Sequence of chain 9.C:
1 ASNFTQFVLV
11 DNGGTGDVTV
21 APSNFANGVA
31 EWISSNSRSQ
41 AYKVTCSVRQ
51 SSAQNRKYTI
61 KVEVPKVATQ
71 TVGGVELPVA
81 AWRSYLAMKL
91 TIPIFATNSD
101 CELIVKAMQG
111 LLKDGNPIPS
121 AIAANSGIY

This small molecule binds to this protein.
Small molecule (SMILES): Nc1ccn([C@@H]2O[C@H](CO[P](=O)(O)O[C@H]3[C@@H](O)[C@H](n4cnc5c(N)ncnc54)O[C@@H]3CO[P](=O)(O)O[C@H]3[C@@H](O)[C@H](n4cnc5c(=O)nc(N)[nH]c54)O[C@@H]3CO[P](=O)(O)O[C@H]3[C@@H](O)[C@H](n4cnc5c(N)ncnc54)O[C@@H]3CO[P](=O)(O)O[C@H]3[C@@H](O)[C@H](n4cnc5c(N)ncnc54)O[C@@H]3CO[P](=O)(O)O[C@H]3[C@@H](O)[C@H](n4ccc(=O)[nH]c4=O)O[C@@H]3CO[P](=O)(O)O[C@H]3[C@@H](O)[C@H](n4ccc(N)nc4=O)O[C@@H]3CO[P](=O)(O)O[C@H]3[C@@H](O)[C@H](n4ccc(=O)[nH]c4=O)O[C@@H]3CO[P](=O)(O)O[C@H]3[C@@H](O)[C@H](n4cnc5c(=O)nc(N)[nH]c54)O[C@@H]3CO)[C@@H](O)[C@H]2O)c(=O)n1

Binding-site contacts:
Ligand atom C5' contacts residue LYS57 of chain 55.C at 3.8 Å.
Ligand atom N7 contacts residue LYS61 of chain 9.C at 3.4 Å.
Ligand atom OP1 contacts residue LYS57 of chain 55.C at 2.9 Å.
Ligand atom P contacts residue LYS57 of chain 55.C at 3.1 Å.
Ligand atom OP1 contacts residue SER52 of chain 55.C at 3.1 Å.
Ligand atom OP1 contacts residue ASN55 of chain 55.C at 3.0 Å (h-bond).
Ligand atom N1 contacts residue THR59 of chain 9.C at 3.4 Å.
Ligand atom O3' contacts residue ARG49 of chain 55.C at 3.6 Å (salt-bridge).
Ligand atom OP1 contacts residue SER51 of chain 55.C at 2.7 Å (h-bond).
Ligand atom O5' contacts residue LYS57 of chain 55.C at 2.8 Å (salt-bridge).
Ligand atom N9 contacts residue LYS61 of chain 9.C at 3.8 Å.
Ligand atom N6 contacts residue THR45 of chain 9.C at 2.8 Å (h-bond).
Ligand atom C5 contacts residue THR45 of chain 9.C at 3.4 Å.
Ligand atom N6 contacts residue THR59 of chain 9.C at 2.7 Å (h-bond).
Ligand atom N7 contacts residue TYR85 of chain 9.C at 3.8 Å.
Ligand atom N1 contacts residue SER47 of chain 9.C at 2.7 Å (h-bond).
Ligand atom OP1 contacts residue ASN55 of chain 55.C at 3.2 Å.
Ligand atom O3' contacts residue SER51 of chain 55.C at 3.3 Å (h-bond).
Ligand atom N6 contacts residue CYS46 of chain 9.C at 3.6 Å (h-bond).
Ligand atom OP2 contacts residue LYS57 of chain 55.C at 3.0 Å (salt-bridge).
Ligand atom OP1 contacts residue ARG49 of chain 55.C at 2.6 Å (salt-bridge).
Ligand atom C2 contacts residue SER47 of chain 9.C at 3.2 Å.
Ligand atom C8 contacts residue LYS61 of chain 9.C at 3.6 Å.
Ligand atom N7 contacts residue THR45 of chain 9.C at 2.7 Å (h-bond).
Ligand atom OP2 contacts residue LYS57 of chain 55.C at 3.5 Å (salt-bridge).
Ligand atom C6 contacts residue THR59 of chain 9.C at 3.5 Å.
Ligand atom OP2 contacts residue THR91 of chain 55.C at 3.7 Å.
Ligand atom OP2 contacts residue LYS43 of chain 9.C at 2.7 Å (salt-bridge).
Ligand atom P contacts residue ARG49 of chain 55.C at 3.7 Å.
Ligand atom OP2 contacts residue TYR85 of chain 9.C at 2.6 Å (h-bond).
Ligand atom O5' contacts residue LYS89 of chain 55.C at 3.2 Å (salt-bridge).
Ligand atom OP1 contacts residue LYS89 of chain 55.C at 3.5 Å (salt-bridge).
Ligand atom O4' contacts residue LYS61 of chain 9.C at 3.7 Å.
Ligand atom O5' contacts residue ARG49 of chain 55.C at 3.6 Å (salt-bridge).
Ligand atom P contacts residue SER51 of chain 55.C at 3.2 Å.
Ligand atom C4' contacts residue ARG49 of chain 55.C at 3.6 Å.
Ligand atom C5' contacts residue ARG49 of chain 55.C at 2.6 Å.
Ligand atom OP2 contacts residue LYS89 of chain 55.C at 3.5 Å (salt-bridge).
Ligand atom C6 contacts residue THR45 of chain 9.C at 3.4 Å.
Ligand atom OP2 contacts residue SER51 of chain 55.C at 3.3 Å (h-bond).

Sequence of chain 55.C:
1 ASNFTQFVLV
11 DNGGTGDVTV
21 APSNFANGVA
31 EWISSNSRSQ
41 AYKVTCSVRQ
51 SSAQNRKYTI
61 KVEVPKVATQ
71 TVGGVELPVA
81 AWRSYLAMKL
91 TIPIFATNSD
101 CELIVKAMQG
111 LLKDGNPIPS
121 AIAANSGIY